The protein below binds the small molecule below.
Small molecule (SMILES): Nc1nc2cc[nH]c2c(=O)[nH]1

Sequence of chain 1.D:
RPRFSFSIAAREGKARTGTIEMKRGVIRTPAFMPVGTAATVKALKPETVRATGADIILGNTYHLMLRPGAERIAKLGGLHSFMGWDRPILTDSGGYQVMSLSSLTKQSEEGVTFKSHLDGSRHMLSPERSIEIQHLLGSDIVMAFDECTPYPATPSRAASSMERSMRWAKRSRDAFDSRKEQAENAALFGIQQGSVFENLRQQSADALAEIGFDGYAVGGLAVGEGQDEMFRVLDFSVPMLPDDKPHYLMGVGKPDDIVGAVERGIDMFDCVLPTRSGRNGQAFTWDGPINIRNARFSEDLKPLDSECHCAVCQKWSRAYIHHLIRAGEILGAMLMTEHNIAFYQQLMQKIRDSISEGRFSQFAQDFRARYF

Binding-site contacts:
Ligand atom N7 contacts residue GLY230 of chain 1.D at 4.1 Å.
Ligand atom C6 contacts residue TYR106 of chain 1.D at 3.9 Å (hydrophobic).
Ligand atom N2 contacts residue ASP102 of chain 1.D at 3.0 Å (salt-bridge).
Ligand atom C5 contacts residue GLY230 of chain 1.D at 4.0 Å.
Ligand atom N7 contacts residue TYR106 of chain 1.D at 4.1 Å.
Ligand atom C4 contacts residue MET260 of chain 1.D at 3.7 Å (hydrophobic).
Ligand atom C8 contacts residue TYR106 of chain 1.D at 4.0 Å (hydrophobic).
Ligand atom N2 contacts residue ASP156 of chain 1.D at 3.6 Å (salt-bridge).
Ligand atom N1 contacts residue TYR106 of chain 1.D at 3.7 Å.
Ligand atom C2 contacts residue MET260 of chain 1.D at 3.4 Å (hydrophobic).
Ligand atom C6 contacts residue CYS158 of chain 1.D at 3.8 Å (hydrophobic).
Ligand atom N3 contacts residue TYR106 of chain 1.D at 3.8 Å.
Ligand atom N3 contacts residue MET260 of chain 1.D at 3.4 Å (h-bond).
Ligand atom C9 contacts residue GLY261 of chain 1.D at 4.0 Å.
Ligand atom N2 contacts residue MET260 of chain 1.D at 3.4 Å.
Ligand atom O6 contacts residue GLY229 of chain 1.D at 3.8 Å.
Ligand atom C5 contacts residue TYR106 of chain 1.D at 3.8 Å (hydrophobic).
Ligand atom N7 contacts residue LEU231 of chain 1.D at 4.2 Å.
Ligand atom N1 contacts residue ASP156 of chain 1.D at 3.6 Å (salt-bridge).
Ligand atom N3 contacts residue ASP102 of chain 1.D at 3.8 Å.
Ligand atom N2 contacts residue ILE201 of chain 1.D at 3.3 Å.
Ligand atom C6 contacts residue GLY230 of chain 1.D at 3.5 Å.
Ligand atom C2 contacts residue ILE201 of chain 1.D at 4.3 Å (hydrophobic).
Ligand atom C5 contacts residue MET260 of chain 1.D at 4.4 Å (hydrophobic).
Ligand atom C2 contacts residue ASP102 of chain 1.D at 3.9 Å.
Ligand atom O6 contacts residue CYS158 of chain 1.D at 3.6 Å (h-bond).
Ligand atom O6 contacts residue TYR106 of chain 1.D at 4.3 Å.
Ligand atom C8 contacts residue GLY261 of chain 1.D at 4.1 Å.
Ligand atom C6 contacts residue GLY229 of chain 1.D at 4.1 Å.
Ligand atom C2 contacts residue ASP156 of chain 1.D at 4.2 Å.
Ligand atom N2 contacts residue TYR106 of chain 1.D at 4.2 Å.
Ligand atom O6 contacts residue GLN203 of chain 1.D at 4.0 Å.
Ligand atom C9 contacts residue MET260 of chain 1.D at 3.7 Å (hydrophobic).
Ligand atom C8 contacts residue MET260 of chain 1.D at 3.9 Å (hydrophobic).
Ligand atom N1 contacts residue MET260 of chain 1.D at 4.0 Å.
Ligand atom N1 contacts residue CYS158 of chain 1.D at 3.5 Å (h-bond).
Ligand atom O6 contacts residue GLY230 of chain 1.D at 2.7 Å (h-bond).
Ligand atom C2 contacts residue TYR106 of chain 1.D at 3.7 Å (hydrophobic).
Ligand atom C9 contacts residue TYR106 of chain 1.D at 3.9 Å (hydrophobic).
Ligand atom C4 contacts residue TYR106 of chain 1.D at 3.9 Å (hydrophobic).